The small molecule below binds the protein below.
Small molecule (SMILES): C[C@@H](O)[C@@H](C)O

Binding-site contacts:
Ligand atom O6 contacts residue PRO221 of chain 1.B at 3.1 Å (h-bond).
Ligand atom O5 contacts residue GLN220 of chain 1.B at 2.9 Å (h-bond).
Ligand atom C4 contacts residue LEU164 of chain 1.B at 3.6 Å (hydrophobic).
Ligand atom O6 contacts residue ASN222 of chain 1.B at 2.7 Å (h-bond).
Ligand atom C1 contacts residue ASP49 of chain 1.C at 3.1 Å.
Ligand atom C2 contacts residue ASN222 of chain 1.B at 4.5 Å.
Ligand atom O5 contacts residue ARG223 of chain 1.B at 4.1 Å.
Ligand atom C1 contacts residue GLN220 of chain 1.B at 3.7 Å.
Ligand atom C2 contacts residue GLN220 of chain 1.B at 3.8 Å.
Ligand atom C3 contacts residue PRO221 of chain 1.B at 3.9 Å (hydrophobic).
Ligand atom C1 contacts residue GLU216 of chain 1.B at 4.2 Å.
Ligand atom C2 contacts residue ARG223 of chain 1.B at 3.8 Å.
Ligand atom C4 contacts residue GLY165 of chain 1.B at 4.1 Å.
Ligand atom C3 contacts residue ASN222 of chain 1.B at 3.9 Å.
Ligand atom O5 contacts residue PRO221 of chain 1.B at 2.6 Å (h-bond).
Ligand atom C4 contacts residue ASN222 of chain 1.B at 4.0 Å.
Ligand atom C2 contacts residue PRO221 of chain 1.B at 3.4 Å (hydrophobic).
Ligand atom C1 contacts residue ARG223 of chain 1.B at 3.5 Å.

Sequence of chain 1.C:
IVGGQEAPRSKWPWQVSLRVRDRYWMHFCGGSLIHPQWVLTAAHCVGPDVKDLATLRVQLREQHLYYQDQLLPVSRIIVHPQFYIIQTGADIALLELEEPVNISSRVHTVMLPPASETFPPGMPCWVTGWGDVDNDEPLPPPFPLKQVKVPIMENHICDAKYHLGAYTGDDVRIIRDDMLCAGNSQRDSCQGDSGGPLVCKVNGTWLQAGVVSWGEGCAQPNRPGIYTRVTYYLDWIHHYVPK

Sequence of chain 1.B:
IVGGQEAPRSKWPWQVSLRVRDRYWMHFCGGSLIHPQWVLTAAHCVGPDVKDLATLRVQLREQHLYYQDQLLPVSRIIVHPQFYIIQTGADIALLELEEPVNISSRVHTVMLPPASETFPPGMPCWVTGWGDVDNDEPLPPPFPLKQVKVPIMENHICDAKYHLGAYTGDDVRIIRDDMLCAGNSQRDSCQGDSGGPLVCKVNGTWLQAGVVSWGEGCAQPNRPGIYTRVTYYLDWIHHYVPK